Binding-site contacts:
Ligand atom O2 contacts residue SER114 of chain 2.A at 2.8 Å (h-bond).
Ligand atom O2 contacts residue ARG151 of chain 2.A at 3.0 Å (salt-bridge).
Ligand atom O1 contacts residue SER152 of chain 2.A at 3.2 Å.
Ligand atom C14 contacts residue LEU107 of chain 2.A at 3.9 Å (hydrophobic).
Ligand atom O1 contacts residue SER155 of chain 2.A at 2.8 Å (h-bond).
Ligand atom C13 contacts residue VAL177 of chain 2.A at 3.5 Å (hydrophobic).
Ligand atom C5 contacts residue SER114 of chain 2.A at 4.0 Å.
Ligand atom C10 contacts residue LEU110 of chain 2.A at 3.8 Å (hydrophobic).
Ligand atom C21 contacts residue HIS272 of chain 2.A at 3.8 Å.
Ligand atom C9 contacts residue TRP163 of chain 2.A at 3.9 Å (hydrophobic).
Ligand atom C8 contacts residue SER152 of chain 2.A at 3.3 Å.
Ligand atom C21 contacts residue HIS182 of chain 2.A at 3.7 Å.
Ligand atom C8 contacts residue TRP163 of chain 2.A at 3.9 Å (hydrophobic).
Ligand atom C22 contacts residue HIS272 of chain 2.A at 3.6 Å.
Ligand atom C23 contacts residue HIS272 of chain 2.A at 3.9 Å.
Ligand atom C7 contacts residue TRP163 of chain 2.A at 3.6 Å (hydrophobic).
Ligand atom C4 contacts residue ARG151 of chain 2.A at 3.9 Å.
Ligand atom C2 contacts residue TYR24 of chain 2.A at 3.7 Å (hydrophobic).
Ligand atom C6 contacts residue SER152 of chain 2.A at 3.8 Å.
Ligand atom O1 contacts residue ARG151 of chain 2.A at 3.7 Å.
Ligand atom C4 contacts residue SER114 of chain 2.A at 3.9 Å.
Ligand atom O3 contacts residue HIS182 of chain 2.A at 2.8 Å (h-bond).
Ligand atom C24 contacts residue HIS182 of chain 2.A at 3.9 Å.
Ligand atom O3 contacts residue HIS272 of chain 2.A at 3.1 Å (h-bond).
Ligand atom C7 contacts residue SER152 of chain 2.A at 3.5 Å.
Ligand atom C22 contacts residue HIS182 of chain 2.A at 3.4 Å.
Ligand atom O1 contacts residue TYR24 of chain 2.A at 3.0 Å (h-bond).
Ligand atom C24 contacts residue ALA180 of chain 2.A at 3.9 Å (hydrophobic).
Ligand atom C24 contacts residue LEU104 of chain 2.A at 3.9 Å (hydrophobic).
Ligand atom O3 contacts residue TYR276 of chain 2.A at 3.2 Å.
Ligand atom C10 contacts residue ILE148 of chain 2.A at 3.8 Å (hydrophobic).
Ligand atom C23 contacts residue HIS182 of chain 2.A at 3.5 Å.
Ligand atom C24 contacts residue LEU279 of chain 2.A at 3.8 Å (hydrophobic).
Ligand atom C1 contacts residue CYS165 of chain 2.A at 3.6 Å (hydrophobic).
Ligand atom C26 contacts residue VAL111 of chain 2.A at 3.9 Å (hydrophobic).
Ligand atom C10 contacts residue SER114 of chain 2.A at 3.3 Å.
Ligand atom C2 contacts residue SER155 of chain 2.A at 3.5 Å.
Ligand atom C1 contacts residue SER155 of chain 2.A at 3.5 Å.
Ligand atom C15 contacts residue TRP163 of chain 2.A at 3.6 Å (hydrophobic).
Ligand atom C2 contacts residue TYR28 of chain 2.A at 3.7 Å (hydrophobic).

Sequence of chain 2.A:
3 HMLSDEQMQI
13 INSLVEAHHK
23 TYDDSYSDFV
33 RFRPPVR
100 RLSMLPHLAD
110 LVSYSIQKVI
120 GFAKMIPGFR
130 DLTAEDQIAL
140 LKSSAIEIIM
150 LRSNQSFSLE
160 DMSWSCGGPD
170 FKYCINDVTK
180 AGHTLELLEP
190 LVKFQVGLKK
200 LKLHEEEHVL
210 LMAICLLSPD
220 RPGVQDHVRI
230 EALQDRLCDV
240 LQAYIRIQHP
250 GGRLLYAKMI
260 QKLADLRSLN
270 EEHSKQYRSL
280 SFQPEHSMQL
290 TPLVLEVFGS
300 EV

The protein below binds the small molecule below.
Small molecule (SMILES): C=C1/C(=C\C=C2/CCC[C@]3(C)[C@@H](C#CC#CC(C)(C)O)CC[C@@H]23)C[C@@H](O)C[C@@H]1O